Sequence of chain 1.C:
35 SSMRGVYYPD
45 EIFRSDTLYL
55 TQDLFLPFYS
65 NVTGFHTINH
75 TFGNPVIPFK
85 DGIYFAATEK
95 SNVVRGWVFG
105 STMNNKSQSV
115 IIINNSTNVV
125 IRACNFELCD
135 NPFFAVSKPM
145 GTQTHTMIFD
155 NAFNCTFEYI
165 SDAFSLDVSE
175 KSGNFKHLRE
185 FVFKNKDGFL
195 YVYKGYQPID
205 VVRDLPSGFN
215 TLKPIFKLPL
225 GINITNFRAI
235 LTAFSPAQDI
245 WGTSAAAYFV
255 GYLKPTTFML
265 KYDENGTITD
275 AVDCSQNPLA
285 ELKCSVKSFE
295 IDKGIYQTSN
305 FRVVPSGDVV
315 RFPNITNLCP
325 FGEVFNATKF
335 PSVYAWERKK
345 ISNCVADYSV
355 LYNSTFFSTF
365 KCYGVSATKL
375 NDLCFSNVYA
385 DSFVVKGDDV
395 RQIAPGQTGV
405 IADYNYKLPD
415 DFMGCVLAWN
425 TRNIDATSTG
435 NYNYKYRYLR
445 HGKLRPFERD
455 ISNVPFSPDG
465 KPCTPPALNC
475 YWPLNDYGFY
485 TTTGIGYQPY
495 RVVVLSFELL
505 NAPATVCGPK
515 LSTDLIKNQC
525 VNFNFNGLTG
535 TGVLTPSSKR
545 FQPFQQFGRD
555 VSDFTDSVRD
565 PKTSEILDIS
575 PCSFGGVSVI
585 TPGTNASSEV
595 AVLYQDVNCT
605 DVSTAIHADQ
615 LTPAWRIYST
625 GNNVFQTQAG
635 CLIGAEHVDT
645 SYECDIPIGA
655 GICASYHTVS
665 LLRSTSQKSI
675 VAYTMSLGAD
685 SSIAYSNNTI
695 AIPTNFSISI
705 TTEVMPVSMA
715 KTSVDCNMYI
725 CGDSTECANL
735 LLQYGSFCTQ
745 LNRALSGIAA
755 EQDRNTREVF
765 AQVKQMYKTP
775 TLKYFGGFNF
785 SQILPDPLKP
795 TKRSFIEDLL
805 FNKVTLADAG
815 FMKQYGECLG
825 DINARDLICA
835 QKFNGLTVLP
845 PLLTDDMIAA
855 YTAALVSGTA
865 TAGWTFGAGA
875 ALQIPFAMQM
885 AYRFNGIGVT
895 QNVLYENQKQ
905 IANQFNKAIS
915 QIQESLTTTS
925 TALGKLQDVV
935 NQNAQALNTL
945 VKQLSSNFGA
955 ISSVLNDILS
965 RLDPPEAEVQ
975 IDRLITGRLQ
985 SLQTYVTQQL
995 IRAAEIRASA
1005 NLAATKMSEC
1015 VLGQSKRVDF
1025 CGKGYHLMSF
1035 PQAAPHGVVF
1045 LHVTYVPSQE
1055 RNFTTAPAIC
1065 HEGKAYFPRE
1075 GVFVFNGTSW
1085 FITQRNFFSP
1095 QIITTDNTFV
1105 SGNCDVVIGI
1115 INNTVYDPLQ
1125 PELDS

Binding-site contacts:
Ligand atom C8 contacts residue PHE334 of chain 1.C at 3.7 Å (hydrophobic).
Ligand atom O7 contacts residue ASN330 of chain 1.C at 3.9 Å.
Ligand atom C3 contacts residue ASN330 of chain 1.C at 3.9 Å.
Ligand atom C4 contacts residue SER358 of chain 1.C at 3.6 Å.
Ligand atom O3 contacts residue PHE361 of chain 1.C at 3.2 Å.
Ligand atom C7 contacts residue TRP423 of chain 1.C at 4.3 Å (hydrophobic).
Ligand atom C7 contacts residue PHE329 of chain 1.C at 3.1 Å (hydrophobic).
Ligand atom C5 contacts residue TRP423 of chain 1.C at 3.8 Å (hydrophobic).
Ligand atom C1 contacts residue TRP423 of chain 1.C at 4.4 Å (hydrophobic).
Ligand atom C2 contacts residue PHE329 of chain 1.C at 4.0 Å (hydrophobic).
Ligand atom N2 contacts residue ASN330 of chain 1.C at 3.2 Å (h-bond).
Ligand atom O7 contacts residue TRP423 of chain 1.C at 3.6 Å.
Ligand atom C7 contacts residue PHE334 of chain 1.C at 4.3 Å (hydrophobic).
Ligand atom C5 contacts residue ASN330 of chain 1.C at 3.7 Å.
Ligand atom O4 contacts residue TRP423 of chain 1.C at 3.2 Å.
Ligand atom O4 contacts residue SER358 of chain 1.C at 3.7 Å.
Ligand atom C4 contacts residue TRP423 of chain 1.C at 3.9 Å (hydrophobic).
Ligand atom C4 contacts residue ASN330 of chain 1.C at 4.2 Å.
Ligand atom C1 contacts residue ASN330 of chain 1.C at 1.5 Å.
Ligand atom C6 contacts residue TRP423 of chain 1.C at 4.2 Å (hydrophobic).
Ligand atom O3 contacts residue TRP423 of chain 1.C at 3.6 Å.
Ligand atom C1 contacts residue ARG495 of chain 1.C at 4.3 Å.
Ligand atom O4 contacts residue PHE360 of chain 1.C at 3.7 Å.
Ligand atom O3 contacts residue SER358 of chain 1.C at 3.1 Å.
Ligand atom C7 contacts residue ASN330 of chain 1.C at 3.8 Å.
Ligand atom O5 contacts residue ASN330 of chain 1.C at 2.3 Å (h-bond).
Ligand atom O6 contacts residue TRP423 of chain 1.C at 3.5 Å.
Ligand atom C2 contacts residue SER358 of chain 1.C at 4.1 Å.
Ligand atom C2 contacts residue ASN330 of chain 1.C at 2.6 Å.
Ligand atom N2 contacts residue PHE329 of chain 1.C at 3.1 Å (h-bond).
Ligand atom C7 contacts residue ARG495 of chain 1.C at 3.8 Å.
Ligand atom C8 contacts residue VAL497 of chain 1.C at 4.0 Å (hydrophobic).
Ligand atom C8 contacts residue PHE329 of chain 1.C at 3.4 Å (hydrophobic).
Ligand atom C8 contacts residue LEU421 of chain 1.C at 4.2 Å (hydrophobic).
Ligand atom C3 contacts residue TRP423 of chain 1.C at 3.7 Å (hydrophobic).
Ligand atom O7 contacts residue ARG495 of chain 1.C at 2.8 Å (salt-bridge).
Ligand atom O7 contacts residue PHE329 of chain 1.C at 3.6 Å.
Ligand atom C8 contacts residue ARG495 of chain 1.C at 3.7 Å.
Ligand atom C3 contacts residue SER358 of chain 1.C at 3.9 Å.
Ligand atom C1 contacts residue PHE329 of chain 1.C at 4.0 Å (hydrophobic).

A small-molecule ligand and the protein it binds are described below.
Small molecule (SMILES): CC(=O)N[C@@H]1[C@@H](O)[C@H](O)[C@@H](CO)O[C@H]1O